Sequence of chain 2.D:
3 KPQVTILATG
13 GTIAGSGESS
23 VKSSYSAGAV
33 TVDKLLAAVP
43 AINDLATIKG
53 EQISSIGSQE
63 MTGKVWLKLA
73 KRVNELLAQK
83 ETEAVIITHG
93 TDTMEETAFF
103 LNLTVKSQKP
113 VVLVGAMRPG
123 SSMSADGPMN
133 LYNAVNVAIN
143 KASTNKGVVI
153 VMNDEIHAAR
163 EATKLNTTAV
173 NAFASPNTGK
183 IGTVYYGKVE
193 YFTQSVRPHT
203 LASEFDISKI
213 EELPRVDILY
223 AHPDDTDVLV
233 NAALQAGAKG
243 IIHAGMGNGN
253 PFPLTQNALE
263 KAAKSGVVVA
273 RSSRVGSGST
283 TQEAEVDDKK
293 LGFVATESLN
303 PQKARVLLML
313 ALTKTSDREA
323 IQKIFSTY

A protein and the small-molecule ligand that binds it are described below.
Small molecule (SMILES): N[C@@H](CCC(=O)O)C(=O)O

Binding-site contacts:
Ligand atom O contacts residue GLY92 of chain 2.D at 3.5 Å.
Ligand atom CA contacts residue GLU287 of chain 2.C at 3.5 Å.
Ligand atom CA contacts residue GLN61 of chain 2.D at 3.3 Å.
Ligand atom C contacts residue THR93 of chain 2.D at 4.1 Å.
Ligand atom OE2 contacts residue ASP94 of chain 2.D at 4.2 Å.
Ligand atom CG contacts residue GLY92 of chain 2.D at 4.3 Å.
Ligand atom OXT contacts residue THR93 of chain 2.D at 4.4 Å.
Ligand atom O contacts residue THR93 of chain 2.D at 3.4 Å (h-bond).
Ligand atom CD contacts residue ALA118 of chain 2.D at 3.7 Å (hydrophobic).
Ligand atom OXT contacts residue GLY59 of chain 2.D at 3.5 Å.
Ligand atom N contacts residue ASP94 of chain 2.D at 2.9 Å (salt-bridge).
Ligand atom O contacts residue GLN61 of chain 2.D at 3.8 Å.
Ligand atom C contacts residue GLN61 of chain 2.D at 3.4 Å.
Ligand atom N contacts residue GLN61 of chain 2.D at 3.5 Å (h-bond).
Ligand atom OXT contacts residue GLY92 of chain 2.D at 3.2 Å.
Ligand atom N contacts residue ASN252 of chain 2.C at 3.6 Å.
Ligand atom N contacts residue GLU287 of chain 2.C at 2.7 Å (salt-bridge).
Ligand atom CD contacts residue THR93 of chain 2.D at 3.4 Å.
Ligand atom OE2 contacts residue LYS166 of chain 2.D at 4.4 Å.
Ligand atom C contacts residue GLY59 of chain 2.D at 4.4 Å.
Ligand atom C contacts residue GLY92 of chain 2.D at 3.7 Å.
Ligand atom OE2 contacts residue ALA118 of chain 2.D at 3.9 Å.
Ligand atom OE1 contacts residue THR93 of chain 2.D at 2.7 Å (h-bond).
Ligand atom OE1 contacts residue ALA118 of chain 2.D at 3.3 Å (h-bond).
Ligand atom CB contacts residue GLU287 of chain 2.C at 3.7 Å.
Ligand atom OXT contacts residue GLN61 of chain 2.D at 3.6 Å (h-bond).
Ligand atom OE2 contacts residue THR93 of chain 2.D at 3.1 Å (h-bond).
Ligand atom C contacts residue SER60 of chain 2.D at 3.5 Å.
Ligand atom OXT contacts residue SER60 of chain 2.D at 2.8 Å (h-bond).
Ligand atom O contacts residue ASP94 of chain 2.D at 3.2 Å.
Ligand atom O contacts residue SER60 of chain 2.D at 2.6 Å (h-bond).
Ligand atom OE1 contacts residue GLY92 of chain 2.D at 3.4 Å.
Ligand atom CD contacts residue GLY92 of chain 2.D at 4.2 Å.
Ligand atom C contacts residue ASP94 of chain 2.D at 4.1 Å.
Ligand atom CA contacts residue ASP94 of chain 2.D at 4.0 Å.

Sequence of chain 2.C:
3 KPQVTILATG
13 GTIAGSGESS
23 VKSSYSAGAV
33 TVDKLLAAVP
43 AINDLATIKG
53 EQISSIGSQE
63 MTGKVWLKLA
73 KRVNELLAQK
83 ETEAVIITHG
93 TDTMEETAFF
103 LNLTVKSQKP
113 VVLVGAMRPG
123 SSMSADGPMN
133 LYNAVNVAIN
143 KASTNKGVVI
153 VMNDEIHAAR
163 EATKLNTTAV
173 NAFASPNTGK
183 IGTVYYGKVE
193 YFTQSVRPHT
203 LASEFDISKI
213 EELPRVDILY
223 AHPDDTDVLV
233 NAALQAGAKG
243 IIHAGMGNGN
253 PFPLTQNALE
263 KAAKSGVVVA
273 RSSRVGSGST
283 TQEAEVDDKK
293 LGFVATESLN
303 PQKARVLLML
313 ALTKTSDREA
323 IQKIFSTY